Sequence of chain 1.I:
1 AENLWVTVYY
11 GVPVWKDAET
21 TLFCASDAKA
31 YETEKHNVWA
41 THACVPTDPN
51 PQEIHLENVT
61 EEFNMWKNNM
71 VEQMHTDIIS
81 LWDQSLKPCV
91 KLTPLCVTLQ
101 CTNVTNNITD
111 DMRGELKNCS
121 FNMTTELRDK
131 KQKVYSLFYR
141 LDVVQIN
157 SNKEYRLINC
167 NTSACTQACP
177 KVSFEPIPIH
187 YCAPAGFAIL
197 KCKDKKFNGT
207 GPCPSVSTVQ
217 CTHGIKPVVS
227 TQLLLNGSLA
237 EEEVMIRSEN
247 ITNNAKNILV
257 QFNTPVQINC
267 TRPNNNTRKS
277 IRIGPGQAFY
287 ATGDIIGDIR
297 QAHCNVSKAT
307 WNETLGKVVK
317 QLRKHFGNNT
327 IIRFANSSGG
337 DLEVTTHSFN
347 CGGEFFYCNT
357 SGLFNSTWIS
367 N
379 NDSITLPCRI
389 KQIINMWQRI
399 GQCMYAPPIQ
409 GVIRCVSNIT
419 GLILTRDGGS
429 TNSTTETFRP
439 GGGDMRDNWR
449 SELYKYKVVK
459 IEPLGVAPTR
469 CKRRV

Binding-site contacts:
Ligand atom O3 contacts residue MAN1 of chain 1.Y at 4.4 Å.
Ligand atom C6 contacts residue ASN361 of chain 1.I at 4.3 Å.
Ligand atom O5 contacts residue MAN1 of chain 1.Y at 4.4 Å.
Ligand atom C1 contacts residue MAN1 of chain 1.Y at 3.9 Å.
Ligand atom O2 contacts residue MAN2 of chain 1.Y at 4.1 Å.
Ligand atom O2 contacts residue MAN1 of chain 1.Y at 2.1 Å.
Ligand atom O5 contacts residue ASN361 of chain 1.I at 4.1 Å.
Ligand atom C2 contacts residue MAN1 of chain 1.Y at 3.3 Å.

The protein below binds the small molecule below.
Small molecule (SMILES): CC(=O)N[C@H]1[C@H](O[C@H]2[C@H](O)[C@@H](NC(C)=O)CO[C@@H]2CO)O[C@H](CO)[C@@H](O[C@@H]2O[C@H](CO)[C@@H](O)[C@H](O[C@H]3O[C@H](CO)[C@@H](O)[C@H](O)[C@@H]3O)[C@@H]2O)[C@@H]1O